Sequence of chain 21.E:
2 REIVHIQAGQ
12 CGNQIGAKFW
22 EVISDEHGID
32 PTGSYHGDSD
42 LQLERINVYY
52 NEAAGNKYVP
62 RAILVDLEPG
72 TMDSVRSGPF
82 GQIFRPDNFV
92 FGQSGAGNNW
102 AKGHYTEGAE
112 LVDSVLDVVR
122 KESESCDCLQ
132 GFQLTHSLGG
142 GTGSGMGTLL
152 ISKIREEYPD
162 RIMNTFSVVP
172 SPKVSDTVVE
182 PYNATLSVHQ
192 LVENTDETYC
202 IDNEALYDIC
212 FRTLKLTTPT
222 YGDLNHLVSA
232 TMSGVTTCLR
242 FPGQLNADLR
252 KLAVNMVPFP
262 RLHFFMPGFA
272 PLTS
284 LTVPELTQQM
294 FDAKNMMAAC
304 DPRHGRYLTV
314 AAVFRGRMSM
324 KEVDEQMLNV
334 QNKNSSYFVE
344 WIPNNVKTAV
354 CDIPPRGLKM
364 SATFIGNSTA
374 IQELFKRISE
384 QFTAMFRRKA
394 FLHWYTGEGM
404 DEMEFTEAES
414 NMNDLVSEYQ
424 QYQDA

The protein below binds the small molecule below.
Small molecule (SMILES): COc1cc2c(c(OC)c1OC)-c1ccc(OC)c(=O)cc1[C@@H](NC(=O)CS)CC2

Binding-site contacts:
Ligand atom C8 contacts residue LEU253 of chain 21.E at 3.7 Å (hydrophobic).
Ligand atom C5 contacts residue ALA248 of chain 21.E at 3.8 Å (hydrophobic).
Ligand atom C4 contacts residue VAL236 of chain 21.E at 3.8 Å (hydrophobic).
Ligand atom O5 contacts residue THR179 of chain 21.D at 3.9 Å.
Ligand atom C7 contacts residue LEU253 of chain 21.E at 3.9 Å (hydrophobic).
Ligand atom C16 contacts residue LYS350 of chain 21.E at 3.4 Å.
Ligand atom C22 contacts residue LEU253 of chain 21.E at 3.4 Å (hydrophobic).
Ligand atom O2 contacts residue CYS239 of chain 21.E at 3.1 Å (h-bond).
Ligand atom C6 contacts residue VAL236 of chain 21.E at 3.8 Å (hydrophobic).
Ligand atom O1 contacts residue ALA314 of chain 21.E at 3.3 Å.
Ligand atom C6 contacts residue CYS239 of chain 21.E at 3.8 Å (hydrophobic).
Ligand atom O5 contacts residue ALA180 of chain 21.D at 3.7 Å.
Ligand atom C12 contacts residue LEU246 of chain 21.E at 3.8 Å (hydrophobic).
Ligand atom C7 contacts residue ALA248 of chain 21.E at 3.3 Å (hydrophobic).
Ligand atom C3 contacts residue LEU253 of chain 21.E at 3.6 Å (hydrophobic).
Ligand atom C6 contacts residue LEU240 of chain 21.E at 3.7 Å (hydrophobic).
Ligand atom C5 contacts residue CYS239 of chain 21.E at 3.8 Å (hydrophobic).
Ligand atom O5 contacts residue LYS350 of chain 21.E at 2.9 Å.
Ligand atom C18 contacts residue VAL313 of chain 21.E at 3.3 Å (hydrophobic).
Ligand atom C3 contacts residue CYS239 of chain 21.E at 3.7 Å (hydrophobic).
Ligand atom S1 contacts residue THR179 of chain 21.D at 3.8 Å.
Ligand atom O3 contacts residue CYS239 of chain 21.E at 3.2 Å (h-bond).
Ligand atom C20 contacts residue LEU253 of chain 21.E at 3.9 Å (hydrophobic).
Ligand atom C17 contacts residue ASN256 of chain 21.E at 3.8 Å.
Ligand atom O5 contacts residue VAL181 of chain 21.D at 3.8 Å.
Ligand atom S1 contacts residue SER178 of chain 21.D at 3.1 Å.
Ligand atom O4 contacts residue LEU246 of chain 21.E at 3.8 Å.
Ligand atom C19 contacts residue ASN256 of chain 21.E at 3.8 Å.
Ligand atom O6 contacts residue ASN256 of chain 21.E at 3.6 Å.
Ligand atom C2 contacts residue ALA314 of chain 21.E at 3.8 Å (hydrophobic).
Ligand atom C1 contacts residue LEU253 of chain 21.E at 3.4 Å (hydrophobic).
Ligand atom O3 contacts residue ALA248 of chain 21.E at 3.2 Å.
Ligand atom O6 contacts residue VAL181 of chain 21.D at 3.1 Å.
Ligand atom C9 contacts residue LEU253 of chain 21.E at 3.8 Å (hydrophobic).
Ligand atom C18 contacts residue VAL181 of chain 21.D at 3.8 Å (hydrophobic).
Ligand atom C18 contacts residue MET257 of chain 21.E at 3.5 Å (hydrophobic).
Ligand atom O1 contacts residue LEU253 of chain 21.E at 3.9 Å.
Ligand atom C17 contacts residue LYS350 of chain 21.E at 3.9 Å.
Ligand atom C5 contacts residue LEU253 of chain 21.E at 3.8 Å (hydrophobic).
Ligand atom C4 contacts residue ILE368 of chain 21.E at 3.3 Å (hydrophobic).

Sequence of chain 21.D:
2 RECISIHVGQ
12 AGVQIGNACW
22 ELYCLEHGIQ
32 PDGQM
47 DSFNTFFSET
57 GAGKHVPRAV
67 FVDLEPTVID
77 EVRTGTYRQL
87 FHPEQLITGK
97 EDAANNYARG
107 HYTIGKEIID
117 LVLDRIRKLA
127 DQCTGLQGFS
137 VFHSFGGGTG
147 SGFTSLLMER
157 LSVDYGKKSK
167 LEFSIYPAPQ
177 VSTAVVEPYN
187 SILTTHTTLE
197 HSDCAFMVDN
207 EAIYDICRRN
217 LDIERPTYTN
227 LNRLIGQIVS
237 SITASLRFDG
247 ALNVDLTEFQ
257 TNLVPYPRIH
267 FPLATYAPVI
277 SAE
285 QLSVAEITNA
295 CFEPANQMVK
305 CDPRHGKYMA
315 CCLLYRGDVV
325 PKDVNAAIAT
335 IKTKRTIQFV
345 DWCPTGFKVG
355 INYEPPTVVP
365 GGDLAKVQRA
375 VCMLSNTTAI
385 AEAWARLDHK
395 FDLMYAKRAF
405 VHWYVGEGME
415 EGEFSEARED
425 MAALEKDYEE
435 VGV